This small molecule binds to this protein.
Small molecule (SMILES): CC1(C)NC(N)=NC(N)N1c1ccc(Cl)cc1

Sequence of chain 1.B:
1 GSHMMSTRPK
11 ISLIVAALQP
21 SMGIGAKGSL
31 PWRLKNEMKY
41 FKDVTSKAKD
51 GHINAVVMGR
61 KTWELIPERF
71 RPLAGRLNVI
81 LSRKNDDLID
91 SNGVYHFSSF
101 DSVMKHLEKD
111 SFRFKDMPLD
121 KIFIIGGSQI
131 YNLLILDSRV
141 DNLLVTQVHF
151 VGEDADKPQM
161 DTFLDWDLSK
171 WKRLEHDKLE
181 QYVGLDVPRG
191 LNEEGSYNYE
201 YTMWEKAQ

Binding-site contacts:
Ligand atom C12 contacts residue VIL1 of chain 1.I at 3.6 Å.
Ligand atom N05 contacts residue PHE41 of chain 1.B at 3.7 Å.
Ligand atom C11 contacts residue VIL1 of chain 1.I at 3.9 Å.
Ligand atom N05 contacts residue ALA16 of chain 1.B at 3.9 Å.
Ligand atom N16 contacts residue GLU37 of chain 1.B at 2.7 Å (salt-bridge).
Ligand atom N05 contacts residue ILE14 of chain 1.B at 3.5 Å (h-bond).
Ligand atom C04 contacts residue GLU37 of chain 1.B at 3.5 Å.
Ligand atom N15 contacts residue NDP1 of chain 1.H at 3.8 Å.
Ligand atom C04 contacts residue PHE41 of chain 1.B at 3.9 Å (hydrophobic).
Ligand atom C13 contacts residue NDP1 of chain 1.H at 3.3 Å.
Ligand atom N07 contacts residue PHE41 of chain 1.B at 3.9 Å.
Ligand atom CL14 contacts residue THR62 of chain 1.B at 3.6 Å.
Ligand atom N15 contacts residue PHE41 of chain 1.B at 3.7 Å.
Ligand atom N16 contacts residue ALA16 of chain 1.B at 3.8 Å.
Ligand atom N15 contacts residue ILE125 of chain 1.B at 2.9 Å (h-bond).
Ligand atom C17 contacts residue GLU37 of chain 1.B at 3.7 Å.
Ligand atom N16 contacts residue THR146 of chain 1.B at 3.6 Å (h-bond).
Ligand atom N03 contacts residue GLU37 of chain 1.B at 2.7 Å (salt-bridge).
Ligand atom C01 contacts residue NDP1 of chain 1.H at 3.5 Å.
Ligand atom N15 contacts residue TYR131 of chain 1.B at 3.4 Å (h-bond).
Ligand atom N15 contacts residue ILE14 of chain 1.B at 3.0 Å (h-bond).
Ligand atom C02 contacts residue GLU37 of chain 1.B at 3.6 Å.
Ligand atom C10 contacts residue VIL1 of chain 1.I at 3.7 Å.
Ligand atom C04 contacts residue ALA16 of chain 1.B at 3.8 Å (hydrophobic).
Ligand atom C10 contacts residue PHE41 of chain 1.B at 3.8 Å (hydrophobic).
Ligand atom C06 contacts residue PHE41 of chain 1.B at 3.6 Å (hydrophobic).
Ligand atom C01 contacts residue ALA16 of chain 1.B at 3.9 Å (hydrophobic).
Ligand atom C01 contacts residue LEU30 of chain 1.B at 3.8 Å (hydrophobic).
Ligand atom C12 contacts residue NDP1 of chain 1.H at 3.7 Å.
Ligand atom C09 contacts residue PHE41 of chain 1.B at 3.5 Å (hydrophobic).
Ligand atom C04 contacts residue VAL15 of chain 1.B at 3.8 Å (hydrophobic).
Ligand atom C06 contacts residue ILE14 of chain 1.B at 3.8 Å (hydrophobic).
Ligand atom CL14 contacts residue ILE66 of chain 1.B at 3.3 Å.
Ligand atom CL14 contacts residue VIL1 of chain 1.I at 3.4 Å.
Ligand atom C01 contacts residue GLU37 of chain 1.B at 3.8 Å.
Ligand atom N05 contacts residue NDP1 of chain 1.H at 3.8 Å.
Ligand atom N05 contacts residue VAL15 of chain 1.B at 3.4 Å.
Ligand atom N16 contacts residue VAL15 of chain 1.B at 3.5 Å (h-bond).
Ligand atom C17 contacts residue MET38 of chain 1.B at 3.8 Å (hydrophobic).
Ligand atom C06 contacts residue NDP1 of chain 1.H at 3.7 Å.